This small molecule binds to this protein.
Small molecule (SMILES): CC(=O)N[C@H]1[C@H](O[C@H]2[C@H](O)[C@@H](NC(C)=O)CO[C@@H]2CO)O[C@H](CO)[C@@H](O[C@@H]2O[C@H](CO)[C@@H](O)[C@H](O[C@@H]3O[C@H](CO)[C@@H](O)[C@H](O)[C@@H]3O)[C@@H]2O)[C@@H]1O

Binding-site contacts:
Ligand atom C1 contacts residue ASN305 of chain 1.B at 3.5 Å.
Ligand atom N2 contacts residue LYS249 of chain 1.B at 3.6 Å.
Ligand atom O5 contacts residue ASN199 of chain 1.B at 2.3 Å (h-bond).
Ligand atom C6 contacts residue LEU310 of chain 1.B at 4.3 Å (hydrophobic).
Ligand atom O5 contacts residue TYR306 of chain 1.B at 4.1 Å.
Ligand atom C2 contacts residue ASN246 of chain 1.B at 4.2 Å.
Ligand atom C8 contacts residue LYS250 of chain 1.B at 4.2 Å.
Ligand atom C6 contacts residue PRO307 of chain 1.B at 4.3 Å (hydrophobic).
Ligand atom C8 contacts residue LEU310 of chain 1.B at 3.8 Å (hydrophobic).
Ligand atom C5 contacts residue ASN199 of chain 1.B at 3.6 Å.
Ligand atom O5 contacts residue ASN246 of chain 1.B at 4.3 Å.
Ligand atom O6 contacts residue ASN246 of chain 1.B at 3.6 Å (h-bond).
Ligand atom C4 contacts residue ASN199 of chain 1.B at 4.2 Å.
Ligand atom O5 contacts residue ASN305 of chain 1.B at 3.9 Å.
Ligand atom O6 contacts residue LEU310 of chain 1.B at 4.3 Å.
Ligand atom C3 contacts residue LYS249 of chain 1.B at 4.3 Å.
Ligand atom C7 contacts residue LYS249 of chain 1.B at 4.1 Å.
Ligand atom C5 contacts residue ASN305 of chain 1.B at 3.7 Å.
Ligand atom C1 contacts residue ASN199 of chain 1.B at 1.4 Å.
Ligand atom N2 contacts residue ASN199 of chain 1.B at 3.0 Å (h-bond).
Ligand atom C6 contacts residue ASN246 of chain 1.B at 3.9 Å.
Ligand atom C8 contacts residue LYS249 of chain 1.B at 3.8 Å.
Ligand atom C6 contacts residue PRO245 of chain 1.B at 3.3 Å (hydrophobic).
Ligand atom O3 contacts residue LYS249 of chain 1.B at 3.3 Å.
Ligand atom C7 contacts residue ASN199 of chain 1.B at 3.1 Å.
Ligand atom O7 contacts residue ASN246 of chain 1.B at 3.9 Å.
Ligand atom O7 contacts residue LYS250 of chain 1.B at 4.2 Å.
Ligand atom C5 contacts residue PRO307 of chain 1.B at 4.3 Å (hydrophobic).
Ligand atom C5 contacts residue PRO245 of chain 1.B at 4.0 Å (hydrophobic).
Ligand atom C3 contacts residue ASN199 of chain 1.B at 3.8 Å.
Ligand atom C8 contacts residue PRO307 of chain 1.B at 4.0 Å (hydrophobic).
Ligand atom O7 contacts residue LEU310 of chain 1.B at 4.2 Å.
Ligand atom C4 contacts residue ASN246 of chain 1.B at 4.3 Å.
Ligand atom C5 contacts residue ASN246 of chain 1.B at 4.0 Å.
Ligand atom C6 contacts residue TYR306 of chain 1.B at 4.1 Å (hydrophobic).
Ligand atom O7 contacts residue ASN199 of chain 1.B at 2.9 Å (h-bond).
Ligand atom C2 contacts residue ASN199 of chain 1.B at 2.5 Å.
Ligand atom C3 contacts residue ASN305 of chain 1.B at 4.2 Å.
Ligand atom O6 contacts residue TYR306 of chain 1.B at 3.7 Å.
Ligand atom O6 contacts residue PRO245 of chain 1.B at 4.3 Å.

Sequence of chain 1.B:
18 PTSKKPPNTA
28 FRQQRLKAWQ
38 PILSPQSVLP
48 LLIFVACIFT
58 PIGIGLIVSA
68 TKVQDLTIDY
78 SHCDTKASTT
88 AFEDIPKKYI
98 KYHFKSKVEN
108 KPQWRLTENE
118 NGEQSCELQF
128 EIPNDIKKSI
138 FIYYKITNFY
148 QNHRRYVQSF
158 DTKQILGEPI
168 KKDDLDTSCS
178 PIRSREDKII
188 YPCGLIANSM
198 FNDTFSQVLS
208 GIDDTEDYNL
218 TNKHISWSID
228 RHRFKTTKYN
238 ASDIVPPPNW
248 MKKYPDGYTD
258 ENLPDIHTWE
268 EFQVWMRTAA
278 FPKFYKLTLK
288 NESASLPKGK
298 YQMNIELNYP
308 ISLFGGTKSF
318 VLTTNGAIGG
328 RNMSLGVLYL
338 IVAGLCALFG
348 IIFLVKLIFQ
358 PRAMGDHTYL